Binding-site contacts:
Ligand atom C5 contacts residue SER800 of chain 1.B at 4.2 Å.
Ligand atom O5 contacts residue ASN798 of chain 1.B at 2.4 Å (h-bond).
Ligand atom C7 contacts residue ASN798 of chain 1.B at 3.5 Å.
Ligand atom C1 contacts residue ASN798 of chain 1.B at 1.5 Å.
Ligand atom C7 contacts residue TYR793 of chain 1.B at 3.9 Å (hydrophobic).
Ligand atom C6 contacts residue GLN801 of chain 1.B at 3.8 Å.
Ligand atom O7 contacts residue TYR793 of chain 1.B at 4.0 Å.
Ligand atom C2 contacts residue ASN798 of chain 1.B at 2.5 Å.
Ligand atom C8 contacts residue TYR793 of chain 1.B at 3.4 Å (hydrophobic).
Ligand atom N2 contacts residue TYR793 of chain 1.B at 4.5 Å.
Ligand atom C5 contacts residue ASN798 of chain 1.B at 3.7 Å.
Ligand atom C3 contacts residue ASN798 of chain 1.B at 3.9 Å.
Ligand atom O7 contacts residue ASN798 of chain 1.B at 3.7 Å.
Ligand atom C1 contacts residue SER800 of chain 1.B at 3.7 Å.
Ligand atom C4 contacts residue ASN798 of chain 1.B at 4.3 Å.
Ligand atom O5 contacts residue SER800 of chain 1.B at 4.2 Å.
Ligand atom N2 contacts residue ASN798 of chain 1.B at 2.9 Å (h-bond).

A protein and the small-molecule ligand that binds it are described below.
Small molecule (SMILES): CC(=O)N[C@H]1[C@H](O[C@H]2[C@H](O)[C@@H](NC(C)=O)CO[C@@H]2CO)O[C@H](CO)[C@@H](O)[C@@H]1O

Sequence of chain 1.B:
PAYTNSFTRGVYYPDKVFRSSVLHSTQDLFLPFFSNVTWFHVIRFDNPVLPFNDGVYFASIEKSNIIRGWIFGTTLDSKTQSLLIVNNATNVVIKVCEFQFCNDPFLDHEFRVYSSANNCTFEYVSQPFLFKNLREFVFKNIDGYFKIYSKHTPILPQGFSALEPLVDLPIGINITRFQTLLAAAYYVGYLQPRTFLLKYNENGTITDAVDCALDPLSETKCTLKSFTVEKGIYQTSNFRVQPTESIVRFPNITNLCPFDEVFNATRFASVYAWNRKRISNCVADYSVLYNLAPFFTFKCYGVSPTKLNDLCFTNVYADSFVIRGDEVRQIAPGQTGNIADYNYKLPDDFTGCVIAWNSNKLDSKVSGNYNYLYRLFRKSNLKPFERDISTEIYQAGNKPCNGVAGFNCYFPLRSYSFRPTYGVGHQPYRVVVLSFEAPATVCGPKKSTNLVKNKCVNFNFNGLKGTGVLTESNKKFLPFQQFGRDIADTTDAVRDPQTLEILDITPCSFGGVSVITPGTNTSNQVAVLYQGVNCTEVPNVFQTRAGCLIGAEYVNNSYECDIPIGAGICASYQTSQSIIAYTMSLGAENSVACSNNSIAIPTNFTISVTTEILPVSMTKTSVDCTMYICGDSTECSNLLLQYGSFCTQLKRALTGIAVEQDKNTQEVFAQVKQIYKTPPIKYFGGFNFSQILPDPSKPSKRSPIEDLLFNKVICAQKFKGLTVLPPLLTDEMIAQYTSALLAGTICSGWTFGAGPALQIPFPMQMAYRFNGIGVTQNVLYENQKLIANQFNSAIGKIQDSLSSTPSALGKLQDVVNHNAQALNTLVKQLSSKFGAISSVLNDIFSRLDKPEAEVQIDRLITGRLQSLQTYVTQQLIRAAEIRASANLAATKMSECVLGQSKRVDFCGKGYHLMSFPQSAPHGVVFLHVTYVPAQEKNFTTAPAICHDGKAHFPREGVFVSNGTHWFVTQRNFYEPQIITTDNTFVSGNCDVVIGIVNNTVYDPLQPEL